Sequence of chain 1.A:
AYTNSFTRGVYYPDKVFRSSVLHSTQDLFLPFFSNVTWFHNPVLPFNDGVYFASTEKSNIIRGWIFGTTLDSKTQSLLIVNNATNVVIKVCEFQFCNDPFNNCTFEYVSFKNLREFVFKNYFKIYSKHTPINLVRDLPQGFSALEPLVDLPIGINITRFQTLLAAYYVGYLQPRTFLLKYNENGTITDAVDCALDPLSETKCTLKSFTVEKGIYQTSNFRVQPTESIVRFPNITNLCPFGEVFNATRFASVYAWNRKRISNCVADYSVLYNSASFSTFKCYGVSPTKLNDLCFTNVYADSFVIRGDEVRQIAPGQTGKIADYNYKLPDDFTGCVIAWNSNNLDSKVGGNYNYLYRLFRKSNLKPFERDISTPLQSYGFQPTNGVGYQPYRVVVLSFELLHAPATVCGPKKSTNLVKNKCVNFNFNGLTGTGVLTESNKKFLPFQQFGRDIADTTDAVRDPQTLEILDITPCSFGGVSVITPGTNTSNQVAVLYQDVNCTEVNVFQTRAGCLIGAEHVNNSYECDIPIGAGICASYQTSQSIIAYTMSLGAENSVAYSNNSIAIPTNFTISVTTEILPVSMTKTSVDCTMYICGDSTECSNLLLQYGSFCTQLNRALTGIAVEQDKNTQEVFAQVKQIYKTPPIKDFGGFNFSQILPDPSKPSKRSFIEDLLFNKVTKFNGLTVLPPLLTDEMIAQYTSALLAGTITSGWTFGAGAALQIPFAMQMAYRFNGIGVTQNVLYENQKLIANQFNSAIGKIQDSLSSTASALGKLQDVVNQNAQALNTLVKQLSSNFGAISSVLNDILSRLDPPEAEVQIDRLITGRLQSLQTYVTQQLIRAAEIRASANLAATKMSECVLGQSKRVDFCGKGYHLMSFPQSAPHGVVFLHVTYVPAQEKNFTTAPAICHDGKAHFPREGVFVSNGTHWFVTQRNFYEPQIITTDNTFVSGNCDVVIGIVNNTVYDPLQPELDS

This protein binds this small molecule.
Small molecule (SMILES): CC(=O)N[C@@H]1[C@@H](O)[C@H](O)[C@@H](CO)O[C@H]1O

Binding-site contacts:
Ligand atom C6 contacts residue TYR28 of chain 1.A at 3.5 Å (hydrophobic).
Ligand atom C5 contacts residue TYR28 of chain 1.A at 3.7 Å (hydrophobic).
Ligand atom C4 contacts residue ASN61 of chain 1.A at 4.2 Å.
Ligand atom C1 contacts residue TYR28 of chain 1.A at 4.4 Å (hydrophobic).
Ligand atom N2 contacts residue ASN61 of chain 1.A at 2.9 Å (h-bond).
Ligand atom C2 contacts residue ASN61 of chain 1.A at 2.5 Å.
Ligand atom C1 contacts residue ASN61 of chain 1.A at 1.4 Å.
Ligand atom C3 contacts residue ASN61 of chain 1.A at 3.8 Å.
Ligand atom C7 contacts residue ASN61 of chain 1.A at 4.0 Å.
Ligand atom O5 contacts residue TYR28 of chain 1.A at 4.2 Å.
Ligand atom C5 contacts residue ASN61 of chain 1.A at 3.6 Å.
Ligand atom O5 contacts residue ASN61 of chain 1.A at 2.4 Å (h-bond).